The protein below binds the small molecule below.
Small molecule (SMILES): CCOC(=O)N1CCC(Nc2cc(C)ccn2)CC1

Binding-site contacts:
Ligand atom C1 contacts residue SER300 of chain 1.A at 4.1 Å.
Ligand atom C1 contacts residue GLY301 of chain 1.A at 3.8 Å.
Ligand atom C1 contacts residue PHE299 of chain 1.A at 3.9 Å (hydrophobic).
Ligand atom C9 contacts residue GLU307 of chain 1.A at 3.6 Å.
Ligand atom C3 contacts residue TRP302 of chain 1.A at 3.5 Å (hydrophobic).
Ligand atom C2 contacts residue PRO280 of chain 1.A at 3.9 Å (hydrophobic).
Ligand atom O16 contacts residue AT21 of chain 1.F at 3.9 Å.
Ligand atom C4 contacts residue PRO280 of chain 1.A at 3.8 Å (hydrophobic).
Ligand atom C7 contacts residue VAL282 of chain 1.A at 3.9 Å (hydrophobic).
Ligand atom C2 contacts residue HEC1 of chain 1.D at 4.0 Å.
Ligand atom C4 contacts residue TRP302 of chain 1.A at 3.1 Å (hydrophobic).
Ligand atom C3 contacts residue PRO280 of chain 1.A at 3.7 Å (hydrophobic).
Ligand atom C19 contacts residue AT21 of chain 1.F at 3.8 Å.
Ligand atom C18 contacts residue AT21 of chain 1.F at 3.6 Å.
Ligand atom O17 contacts residue HEC1 of chain 1.D at 3.8 Å.
Ligand atom C11 contacts residue GLN193 of chain 1.A at 3.9 Å.
Ligand atom C4 contacts residue HEC1 of chain 1.D at 3.6 Å.
Ligand atom C3 contacts residue HEC1 of chain 1.D at 3.5 Å.
Ligand atom C19 contacts residue TYR421 of chain 1.A at 3.2 Å (hydrophobic).
Ligand atom C9 contacts residue VAL282 of chain 1.A at 4.1 Å (hydrophobic).
Ligand atom N5 contacts residue PRO280 of chain 1.A at 4.2 Å.
Ligand atom C14 contacts residue HEC1 of chain 1.D at 4.0 Å.
Ligand atom C19 contacts residue TRP393 of chain 1.A at 4.1 Å (hydrophobic).
Ligand atom N5 contacts residue TYR303 of chain 1.A at 4.1 Å.
Ligand atom C19 contacts residue HEC1 of chain 1.D at 3.2 Å.
Ligand atom N5 contacts residue HEC1 of chain 1.D at 4.0 Å.
Ligand atom C3 contacts residue GLY301 of chain 1.A at 4.3 Å.
Ligand atom C13 contacts residue HEC1 of chain 1.D at 4.2 Å.
Ligand atom C1 contacts residue PRO280 of chain 1.A at 3.7 Å (hydrophobic).
Ligand atom N8 contacts residue GLU307 of chain 1.A at 2.6 Å (salt-bridge).
Ligand atom C10 contacts residue GLU307 of chain 1.A at 3.4 Å.
Ligand atom N5 contacts residue GLU307 of chain 1.A at 2.6 Å (salt-bridge).
Ligand atom C6 contacts residue PRO280 of chain 1.A at 4.3 Å (hydrophobic).
Ligand atom C18 contacts residue HEC1 of chain 1.D at 4.1 Å.
Ligand atom C1 contacts residue HEC1 of chain 1.D at 3.6 Å.
Ligand atom C7 contacts residue PRO280 of chain 1.A at 4.3 Å (hydrophobic).
Ligand atom C13 contacts residue VAL282 of chain 1.A at 4.0 Å (hydrophobic).
Ligand atom C6 contacts residue GLU307 of chain 1.A at 3.3 Å.
Ligand atom C4 contacts residue GLU307 of chain 1.A at 3.3 Å.
Ligand atom C4 contacts residue TYR303 of chain 1.A at 4.1 Å (hydrophobic).

Sequence of chain 1.A:
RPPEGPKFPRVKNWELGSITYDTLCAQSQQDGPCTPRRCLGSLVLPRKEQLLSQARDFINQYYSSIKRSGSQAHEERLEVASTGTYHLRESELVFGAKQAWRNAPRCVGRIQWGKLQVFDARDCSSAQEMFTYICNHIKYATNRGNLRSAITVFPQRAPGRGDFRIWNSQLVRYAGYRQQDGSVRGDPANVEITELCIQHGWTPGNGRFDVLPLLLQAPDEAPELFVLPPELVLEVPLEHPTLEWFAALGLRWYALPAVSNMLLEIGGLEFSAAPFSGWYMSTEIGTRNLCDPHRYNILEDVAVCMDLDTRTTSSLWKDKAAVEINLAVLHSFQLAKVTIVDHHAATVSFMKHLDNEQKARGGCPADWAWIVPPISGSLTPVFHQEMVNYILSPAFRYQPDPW